Sequence of chain 1.A:
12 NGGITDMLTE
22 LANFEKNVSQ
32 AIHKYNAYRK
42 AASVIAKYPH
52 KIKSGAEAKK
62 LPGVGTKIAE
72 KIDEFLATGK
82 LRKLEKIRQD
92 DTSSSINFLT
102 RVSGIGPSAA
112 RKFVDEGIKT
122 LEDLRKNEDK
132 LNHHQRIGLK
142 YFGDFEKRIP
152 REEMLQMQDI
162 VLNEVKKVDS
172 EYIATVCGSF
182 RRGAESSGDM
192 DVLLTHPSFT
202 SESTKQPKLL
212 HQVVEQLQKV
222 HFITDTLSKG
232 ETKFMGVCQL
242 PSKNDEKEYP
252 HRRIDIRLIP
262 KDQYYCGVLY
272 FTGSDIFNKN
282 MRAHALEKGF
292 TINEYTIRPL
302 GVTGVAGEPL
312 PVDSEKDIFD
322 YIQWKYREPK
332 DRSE

Binding-site contacts:
Ligand atom O3G contacts residue ASP190 of chain 1.A at 2.9 Å (salt-bridge).
Ligand atom PG contacts residue PPV1 of chain 1.F at 0.3 Å.
Ligand atom PA contacts residue PPV1 of chain 1.F at 1.9 Å.
Ligand atom PA contacts residue MN1 of chain 1.H at 3.3 Å.
Ligand atom O2A contacts residue MN1 of chain 1.H at 2.2 Å.
Ligand atom C8 contacts residue ASP276 of chain 1.A at 3.0 Å.
Ligand atom O1B contacts residue ARG183 of chain 1.A at 3.0 Å (salt-bridge).
Ligand atom O2A contacts residue ASP190 of chain 1.A at 3.1 Å (salt-bridge).
Ligand atom O2B contacts residue SER180 of chain 1.A at 3.3 Å (h-bond).
Ligand atom O3A contacts residue PPV1 of chain 1.F at 0.5 Å (h-bond).
Ligand atom O3G contacts residue PPV1 of chain 1.F at 0.4 Å (h-bond).
Ligand atom O2A contacts residue ASP192 of chain 1.A at 3.0 Å (salt-bridge).
Ligand atom O2G contacts residue PPV1 of chain 1.F at 0.2 Å (h-bond).
Ligand atom O1G contacts residue PPV1 of chain 1.F at 0.5 Å (h-bond).
Ligand atom C2 contacts residue TYR271 of chain 1.A at 3.2 Å (hydrophobic).
Ligand atom O1B contacts residue PPV1 of chain 1.F at 0.5 Å (h-bond).
Ligand atom O1G contacts residue GLY189 of chain 1.A at 2.8 Å (h-bond).
Ligand atom O2A contacts residue MN1 of chain 1.G at 2.3 Å.
Ligand atom O5' contacts residue PPV1 of chain 1.F at 2.7 Å (h-bond).
Ligand atom N7 contacts residue ASP276 of chain 1.A at 3.0 Å.
Ligand atom O2B contacts residue MN1 of chain 1.H at 2.0 Å.
Ligand atom O1G contacts residue SER180 of chain 1.A at 2.5 Å (h-bond).
Ligand atom O3B contacts residue PPV1 of chain 1.F at 0.5 Å (h-bond).
Ligand atom C5' contacts residue PPV1 of chain 1.F at 3.0 Å.
Ligand atom O3' contacts residue GLY274 of chain 1.A at 3.1 Å.
Ligand atom O3G contacts residue MN1 of chain 1.H at 2.2 Å.
Ligand atom PB contacts residue PPV1 of chain 1.F at 0.4 Å.
Ligand atom O3' contacts residue THR273 of chain 1.A at 3.0 Å (h-bond).
Ligand atom O3' contacts residue ARG183 of chain 1.A at 3.4 Å (salt-bridge).
Ligand atom O2A contacts residue PPV1 of chain 1.F at 3.0 Å (h-bond).
Ligand atom O2B contacts residue PPV1 of chain 1.F at 0.3 Å (h-bond).
Ligand atom O2B contacts residue ASP192 of chain 1.A at 3.1 Å (salt-bridge).
Ligand atom PG contacts residue MN1 of chain 1.H at 3.4 Å.
Ligand atom N3 contacts residue TYR271 of chain 1.A at 3.2 Å (h-bond).
Ligand atom C2' contacts residue ASN279 of chain 1.A at 3.3 Å.
Ligand atom O3' contacts residue PPV1 of chain 1.F at 3.0 Å (h-bond).
Ligand atom PB contacts residue MN1 of chain 1.H at 3.0 Å.
Ligand atom C2' contacts residue TYR271 of chain 1.A at 3.2 Å (hydrophobic).
Ligand atom O2G contacts residue NA1 of chain 1.J at 2.7 Å (h-bond).
Ligand atom O1A contacts residue PPV1 of chain 1.F at 2.9 Å (h-bond).

The protein below binds the small molecule below.
Small molecule (SMILES): Nc1ncnc2c1ncn2[C@H]1C[C@H](O)[C@@H](CO[P](=O)(O)O[P](=O)(O)OP(=O)(O)O)O1